This small molecule binds to this protein.
Small molecule (SMILES): CC(C)n1nc(Cc2cccc3ccccc23)c2c(N)ncnc21

Binding-site contacts:
Ligand atom CAI contacts residue ALA55 of chain 1.A at 3.8 Å (hydrophobic).
Ligand atom CAL contacts residue MET89 of chain 1.A at 3.9 Å (hydrophobic).
Ligand atom CAI contacts residue LYS57 of chain 1.A at 3.5 Å.
Ligand atom NAC contacts residue MET89 of chain 1.A at 3.5 Å (h-bond).
Ligand atom C2 contacts residue TYR108 of chain 1.A at 3.0 Å (hydrophobic).
Ligand atom C4 contacts residue LEU158 of chain 1.A at 3.7 Å (hydrophobic).
Ligand atom CAF contacts residue MET89 of chain 1.A at 3.6 Å (hydrophobic).
Ligand atom N3 contacts residue LEU34 of chain 1.A at 3.8 Å.
Ligand atom CAD contacts residue EDO1 of chain 1.C at 3.8 Å.
Ligand atom C2 contacts residue VAL107 of chain 1.A at 3.8 Å (hydrophobic).
Ligand atom CAG contacts residue VAL42 of chain 1.A at 3.6 Å (hydrophobic).
Ligand atom CAI contacts residue MET89 of chain 1.A at 3.5 Å (hydrophobic).
Ligand atom CAF contacts residue LYS57 of chain 1.A at 3.6 Å.
Ligand atom CAT contacts residue LYS57 of chain 1.A at 3.9 Å.
Ligand atom CAG contacts residue MET89 of chain 1.A at 3.7 Å (hydrophobic).
Ligand atom CAJ contacts residue LYS57 of chain 1.A at 3.9 Å.
Ligand atom CAQ contacts residue MET89 of chain 1.A at 3.5 Å (hydrophobic).
Ligand atom NAO contacts residue VAL42 of chain 1.A at 3.7 Å.
Ligand atom N1 contacts residue TYR108 of chain 1.A at 3.1 Å (h-bond).
Ligand atom NAC contacts residue GLU106 of chain 1.A at 3.1 Å (salt-bridge).
Ligand atom CAH contacts residue LEU103 of chain 1.A at 3.6 Å (hydrophobic).
Ligand atom CAG contacts residue ALA55 of chain 1.A at 3.8 Å (hydrophobic).
Ligand atom C2 contacts residue LEU34 of chain 1.A at 3.8 Å (hydrophobic).
Ligand atom C5 contacts residue LEU158 of chain 1.A at 3.5 Å (hydrophobic).
Ligand atom CAE contacts residue ASP172 of chain 1.A at 3.1 Å.
Ligand atom CAJ contacts residue MET89 of chain 1.A at 3.6 Å (hydrophobic).
Ligand atom CAE contacts residue EDO1 of chain 1.C at 3.2 Å.
Ligand atom CAJ contacts residue EDO1 of chain 1.C at 3.7 Å.
Ligand atom CAI contacts residue LEU103 of chain 1.A at 3.3 Å (hydrophobic).
Ligand atom CAA contacts residue VAL42 of chain 1.A at 3.5 Å (hydrophobic).
Ligand atom CAF contacts residue VAL56 of chain 1.A at 3.8 Å (hydrophobic).
Ligand atom CAJ contacts residue ASP172 of chain 1.A at 3.2 Å.
Ligand atom CAS contacts residue LYS57 of chain 1.A at 3.6 Å.
Ligand atom N1 contacts residue VAL107 of chain 1.A at 3.7 Å.
Ligand atom CAT contacts residue MET89 of chain 1.A at 3.4 Å (hydrophobic).
Ligand atom CAL contacts residue ILE171 of chain 1.A at 3.8 Å (hydrophobic).
Ligand atom CAF contacts residue ALA55 of chain 1.A at 3.4 Å (hydrophobic).
Ligand atom CAH contacts residue LYS57 of chain 1.A at 3.9 Å.
Ligand atom CAS contacts residue MET89 of chain 1.A at 3.4 Å (hydrophobic).
Ligand atom C6 contacts residue LEU158 of chain 1.A at 3.7 Å (hydrophobic).

Sequence of chain 1.A:
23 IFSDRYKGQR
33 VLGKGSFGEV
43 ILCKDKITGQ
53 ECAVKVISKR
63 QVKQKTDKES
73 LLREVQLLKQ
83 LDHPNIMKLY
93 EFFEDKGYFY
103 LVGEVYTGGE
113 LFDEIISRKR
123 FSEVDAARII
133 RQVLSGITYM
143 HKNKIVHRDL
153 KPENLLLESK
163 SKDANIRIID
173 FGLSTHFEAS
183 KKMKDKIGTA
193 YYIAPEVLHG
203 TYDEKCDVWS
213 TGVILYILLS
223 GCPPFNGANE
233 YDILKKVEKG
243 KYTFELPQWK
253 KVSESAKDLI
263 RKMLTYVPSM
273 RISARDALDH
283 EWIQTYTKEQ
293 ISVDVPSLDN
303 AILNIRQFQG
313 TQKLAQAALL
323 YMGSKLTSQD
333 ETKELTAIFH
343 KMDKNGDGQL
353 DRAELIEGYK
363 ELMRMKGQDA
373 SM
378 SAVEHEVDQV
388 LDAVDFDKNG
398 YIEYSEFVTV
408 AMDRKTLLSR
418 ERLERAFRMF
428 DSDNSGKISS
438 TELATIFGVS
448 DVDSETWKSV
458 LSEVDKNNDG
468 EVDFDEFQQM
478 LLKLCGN